Sequence of chain 1.A:
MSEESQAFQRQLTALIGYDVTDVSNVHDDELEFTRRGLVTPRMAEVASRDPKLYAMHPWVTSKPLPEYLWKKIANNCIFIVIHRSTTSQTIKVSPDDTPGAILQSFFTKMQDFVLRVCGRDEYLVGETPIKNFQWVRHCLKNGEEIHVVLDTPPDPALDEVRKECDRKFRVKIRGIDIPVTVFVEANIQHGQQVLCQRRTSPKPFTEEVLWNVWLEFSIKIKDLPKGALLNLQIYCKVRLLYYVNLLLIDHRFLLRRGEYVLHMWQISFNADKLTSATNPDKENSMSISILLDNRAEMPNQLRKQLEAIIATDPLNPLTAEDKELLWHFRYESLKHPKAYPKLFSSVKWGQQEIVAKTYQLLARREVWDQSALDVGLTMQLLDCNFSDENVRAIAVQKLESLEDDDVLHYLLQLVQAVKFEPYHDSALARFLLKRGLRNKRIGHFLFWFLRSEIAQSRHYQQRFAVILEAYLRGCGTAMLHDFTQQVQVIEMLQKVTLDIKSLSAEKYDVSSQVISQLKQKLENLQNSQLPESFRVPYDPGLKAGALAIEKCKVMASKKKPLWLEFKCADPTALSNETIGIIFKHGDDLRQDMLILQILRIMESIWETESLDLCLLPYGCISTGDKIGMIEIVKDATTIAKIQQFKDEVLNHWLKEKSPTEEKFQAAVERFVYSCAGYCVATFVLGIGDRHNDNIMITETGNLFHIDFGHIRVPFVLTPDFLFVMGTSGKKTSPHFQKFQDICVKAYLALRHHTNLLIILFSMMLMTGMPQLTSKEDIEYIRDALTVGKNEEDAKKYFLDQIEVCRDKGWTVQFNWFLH

A small-molecule ligand and the protein it binds are described below.
Small molecule (SMILES): COc1ccc2c(c1)c(/C=C1\Oc3cc(O)cc(O)c3C1=O)c1n2CCNC1

Binding-site contacts:
Ligand atom C3 contacts residue VAL740 of chain 1.A at 3.8 Å (hydrophobic).
Ligand atom C19 contacts residue ASP822 of chain 1.A at 3.2 Å.
Ligand atom C3 contacts residue MET811 of chain 1.A at 3.8 Å (hydrophobic).
Ligand atom O1 contacts residue ILE739 of chain 1.A at 3.8 Å.
Ligand atom C19 contacts residue ASP699 of chain 1.A at 3.5 Å.
Ligand atom O1 contacts residue VAL740 of chain 1.A at 3.3 Å (h-bond).
Ligand atom C4 contacts residue MET811 of chain 1.A at 3.3 Å (hydrophobic).
Ligand atom C16 contacts residue ASP822 of chain 1.A at 3.8 Å.
Ligand atom C2 contacts residue VAL740 of chain 1.A at 4.0 Å (hydrophobic).
Ligand atom C6 contacts residue ILE689 of chain 1.A at 3.8 Å (hydrophobic).
Ligand atom O4 contacts residue TYR725 of chain 1.A at 2.7 Å (h-bond).
Ligand atom C6 contacts residue MET811 of chain 1.A at 3.9 Å (hydrophobic).
Ligand atom N1 contacts residue MET811 of chain 1.A at 3.9 Å.
Ligand atom N1 contacts residue TRP670 of chain 1.A at 3.6 Å.
Ligand atom O4 contacts residue ASP822 of chain 1.A at 3.4 Å (salt-bridge).
Ligand atom C11 contacts residue TRP670 of chain 1.A at 3.8 Å (hydrophobic).
Ligand atom O5 contacts residue LYS691 of chain 1.A at 3.0 Å (salt-bridge).
Ligand atom O5 contacts residue ASP822 of chain 1.A at 3.3 Å (salt-bridge).
Ligand atom C20 contacts residue ILE737 of chain 1.A at 3.9 Å (hydrophobic).
Ligand atom C1 contacts residue GLU738 of chain 1.A at 3.5 Å.
Ligand atom O3 contacts residue ILE821 of chain 1.A at 3.7 Å.
Ligand atom C1 contacts residue ILE821 of chain 1.A at 3.9 Å (hydrophobic).
Ligand atom C5 contacts residue MET811 of chain 1.A at 3.6 Å (hydrophobic).
Ligand atom C4 contacts residue TRP670 of chain 1.A at 3.8 Å (hydrophobic).
Ligand atom C7 contacts residue ILE689 of chain 1.A at 3.6 Å (hydrophobic).
Ligand atom C10 contacts residue TRP670 of chain 1.A at 3.6 Å (hydrophobic).
Ligand atom C18 contacts residue ASP699 of chain 1.A at 3.2 Å.
Ligand atom C1 contacts residue ILE737 of chain 1.A at 3.9 Å (hydrophobic).
Ligand atom C19 contacts residue TYR725 of chain 1.A at 3.3 Å (hydrophobic).
Ligand atom O5 contacts residue ASP694 of chain 1.A at 3.3 Å (salt-bridge).
Ligand atom C20 contacts residue TYR725 of chain 1.A at 3.2 Å (hydrophobic).
Ligand atom O1 contacts residue GLU738 of chain 1.A at 3.3 Å (salt-bridge).
Ligand atom O4 contacts residue ASP699 of chain 1.A at 2.9 Å (salt-bridge).
Ligand atom C17 contacts residue ASP822 of chain 1.A at 3.3 Å.
Ligand atom C18 contacts residue ASP822 of chain 1.A at 3.2 Å.
Ligand atom C1 contacts residue TYR725 of chain 1.A at 3.7 Å (hydrophobic).
Ligand atom C20 contacts residue ILE821 of chain 1.A at 3.8 Å (hydrophobic).
Ligand atom O2 contacts residue LYS691 of chain 1.A at 3.3 Å (salt-bridge).
Ligand atom C20 contacts residue ASP822 of chain 1.A at 3.5 Å.
Ligand atom C5 contacts residue TRP670 of chain 1.A at 3.7 Å (hydrophobic).